Sequence of chain 27.E:
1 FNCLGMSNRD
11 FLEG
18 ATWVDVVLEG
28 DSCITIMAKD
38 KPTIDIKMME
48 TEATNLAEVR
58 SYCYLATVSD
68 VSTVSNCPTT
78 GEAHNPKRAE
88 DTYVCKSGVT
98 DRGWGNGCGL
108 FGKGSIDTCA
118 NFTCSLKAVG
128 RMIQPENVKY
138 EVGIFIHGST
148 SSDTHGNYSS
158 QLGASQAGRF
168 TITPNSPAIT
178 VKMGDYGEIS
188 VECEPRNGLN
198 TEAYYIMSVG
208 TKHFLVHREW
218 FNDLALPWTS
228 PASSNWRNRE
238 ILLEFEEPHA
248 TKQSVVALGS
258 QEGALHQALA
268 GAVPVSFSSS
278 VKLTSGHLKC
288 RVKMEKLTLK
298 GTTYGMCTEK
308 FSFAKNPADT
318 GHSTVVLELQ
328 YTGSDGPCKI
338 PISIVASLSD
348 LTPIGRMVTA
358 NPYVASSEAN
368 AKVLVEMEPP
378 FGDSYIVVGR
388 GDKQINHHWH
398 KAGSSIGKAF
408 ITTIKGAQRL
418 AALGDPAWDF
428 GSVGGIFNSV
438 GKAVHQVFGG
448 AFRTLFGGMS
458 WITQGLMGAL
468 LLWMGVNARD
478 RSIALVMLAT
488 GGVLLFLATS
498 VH

This protein binds this small molecule.
Small molecule (SMILES): CC(=O)N[C@@H]1[C@@H](O)[C@H](O)[C@@H](CO)O[C@H]1O

Binding-site contacts:
Ligand atom C7 contacts residue ASN118 of chain 27.E at 3.3 Å.
Ligand atom C1 contacts residue ASN118 of chain 27.E at 1.4 Å.
Ligand atom C8 contacts residue ASP67 of chain 27.E at 4.0 Å.
Ligand atom C5 contacts residue ASN118 of chain 27.E at 3.6 Å.
Ligand atom C1 contacts residue SER66 of chain 27.E at 4.4 Å.
Ligand atom C6 contacts residue THR120 of chain 27.E at 4.0 Å.
Ligand atom O6 contacts residue PHE119 of chain 27.E at 3.2 Å (h-bond).
Ligand atom O7 contacts residue SER66 of chain 27.E at 3.6 Å.
Ligand atom C4 contacts residue ASN118 of chain 27.E at 4.2 Å.
Ligand atom C7 contacts residue ASP67 of chain 27.E at 4.3 Å.
Ligand atom N2 contacts residue ASN118 of chain 27.E at 2.9 Å (h-bond).
Ligand atom C2 contacts residue ASN118 of chain 27.E at 2.5 Å.
Ligand atom C7 contacts residue TYR90 of chain 27.E at 4.2 Å (hydrophobic).
Ligand atom O6 contacts residue THR120 of chain 27.E at 3.5 Å (h-bond).
Ligand atom C3 contacts residue ASN118 of chain 27.E at 3.8 Å.
Ligand atom C8 contacts residue TYR90 of chain 27.E at 3.6 Å (hydrophobic).
Ligand atom O6 contacts residue ASN118 of chain 27.E at 4.1 Å.
Ligand atom N2 contacts residue TYR90 of chain 27.E at 4.2 Å.
Ligand atom O5 contacts residue SER66 of chain 27.E at 4.3 Å.
Ligand atom O7 contacts residue ASN118 of chain 27.E at 3.4 Å (h-bond).
Ligand atom O6 contacts residue THR89 of chain 27.E at 3.8 Å.
Ligand atom C5 contacts residue THR120 of chain 27.E at 4.5 Å.
Ligand atom O7 contacts residue ASP67 of chain 27.E at 4.3 Å.
Ligand atom C8 contacts residue ASN118 of chain 27.E at 4.3 Å.
Ligand atom O5 contacts residue ASN118 of chain 27.E at 2.4 Å (h-bond).
Ligand atom O5 contacts residue THR120 of chain 27.E at 3.7 Å.